Sequence of chain 2.D:
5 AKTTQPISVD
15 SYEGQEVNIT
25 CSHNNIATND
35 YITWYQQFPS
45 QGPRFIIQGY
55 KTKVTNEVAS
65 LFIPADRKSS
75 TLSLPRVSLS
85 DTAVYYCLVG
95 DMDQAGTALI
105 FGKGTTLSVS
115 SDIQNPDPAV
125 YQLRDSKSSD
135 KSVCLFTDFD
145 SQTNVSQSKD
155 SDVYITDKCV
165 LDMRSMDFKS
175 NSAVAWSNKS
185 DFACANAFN

This small molecule binds to this protein.
Small molecule (SMILES): CC(C)[C@H](NC(=O)CNC(=O)[C@H](CC(=O)O)NC(=O)[C@H](C)NC(=O)CN)C(=O)NCC(=O)N[C@@H](CCCCN)C(=O)N[C@@H](CO)C(=O)N[C@@H](C)C(=O)O

Sequence of chain 1.A:
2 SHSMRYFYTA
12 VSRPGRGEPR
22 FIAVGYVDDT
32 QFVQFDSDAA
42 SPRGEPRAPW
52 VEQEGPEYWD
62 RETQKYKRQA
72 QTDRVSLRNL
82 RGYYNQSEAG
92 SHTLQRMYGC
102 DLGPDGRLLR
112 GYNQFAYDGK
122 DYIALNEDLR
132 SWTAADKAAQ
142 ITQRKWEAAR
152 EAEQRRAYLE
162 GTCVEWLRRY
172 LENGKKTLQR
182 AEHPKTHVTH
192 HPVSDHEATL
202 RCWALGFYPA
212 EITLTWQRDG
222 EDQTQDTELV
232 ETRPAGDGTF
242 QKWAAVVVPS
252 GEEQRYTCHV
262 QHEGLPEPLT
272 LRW

Sequence of chain 2.E:
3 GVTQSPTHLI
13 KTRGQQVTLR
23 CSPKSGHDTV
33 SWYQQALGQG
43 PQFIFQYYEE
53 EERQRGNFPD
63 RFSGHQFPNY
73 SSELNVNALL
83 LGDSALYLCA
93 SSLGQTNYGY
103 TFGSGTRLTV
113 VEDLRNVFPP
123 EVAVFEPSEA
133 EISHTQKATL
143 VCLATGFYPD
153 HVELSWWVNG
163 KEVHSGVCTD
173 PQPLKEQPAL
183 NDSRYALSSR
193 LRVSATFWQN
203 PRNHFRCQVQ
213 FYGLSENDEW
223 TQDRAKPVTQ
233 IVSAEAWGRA

Binding-site contacts:
Ligand atom CD contacts residue GLU51 of chain 2.E at 3.3 Å.
Ligand atom O contacts residue LYS146 of chain 1.A at 3.0 Å (salt-bridge).
Ligand atom OG contacts residue LYS146 of chain 1.A at 3.0 Å (salt-bridge).
Ligand atom O contacts residue TRP147 of chain 1.A at 3.0 Å (h-bond).
Ligand atom N contacts residue GLU152 of chain 1.A at 2.9 Å (salt-bridge).
Ligand atom CE contacts residue GLU51 of chain 2.E at 3.5 Å.
Ligand atom N contacts residue TYR7 of chain 1.A at 2.9 Å (h-bond).
Ligand atom O contacts residue GLN98 of chain 2.D at 3.2 Å.
Ligand atom CA contacts residue SER77 of chain 1.A at 3.3 Å.
Ligand atom OD2 contacts residue ARG156 of chain 1.A at 2.7 Å (salt-bridge).
Ligand atom NZ contacts residue GLU51 of chain 2.E at 2.6 Å (salt-bridge).
Ligand atom N contacts residue GLN98 of chain 2.D at 3.0 Å (h-bond).
Ligand atom CA contacts residue TRP167 of chain 1.A at 3.4 Å (hydrophobic).
Ligand atom OXT contacts residue ASN80 of chain 1.A at 2.8 Å (h-bond).
Ligand atom C contacts residue TYR84 of chain 1.A at 3.4 Å (hydrophobic).
Ligand atom NZ contacts residue TYR50 of chain 2.E at 3.1 Å (h-bond).
Ligand atom CB contacts residue GLU63 of chain 1.A at 3.4 Å.
Ligand atom O contacts residue TYR84 of chain 1.A at 2.6 Å (h-bond).
Ligand atom N contacts residue GLU63 of chain 1.A at 2.8 Å (salt-bridge).
Ligand atom C contacts residue TYR7 of chain 1.A at 3.1 Å (hydrophobic).
Ligand atom CG contacts residue TYR159 of chain 1.A at 3.3 Å (hydrophobic).
Ligand atom OD1 contacts residue TYR159 of chain 1.A at 3.3 Å.
Ligand atom O contacts residue THR143 of chain 1.A at 2.8 Å (h-bond).
Ligand atom N contacts residue SER77 of chain 1.A at 2.7 Å (h-bond).
Ligand atom OXT contacts residue TYR84 of chain 1.A at 3.4 Å (h-bond).
Ligand atom CA contacts residue TYR99 of chain 1.A at 3.5 Å (hydrophobic).
Ligand atom OD1 contacts residue ARG156 of chain 1.A at 3.0 Å (salt-bridge).
Ligand atom N contacts residue TYR171 of chain 1.A at 2.8 Å (h-bond).
Ligand atom N contacts residue TYR99 of chain 1.A at 3.0 Å (h-bond).
Ligand atom CG1 contacts residue THR73 of chain 1.A at 3.3 Å.
Ligand atom OXT contacts residue LYS146 of chain 1.A at 2.9 Å (salt-bridge).
Ligand atom CA contacts residue GLN98 of chain 2.D at 3.2 Å.
Ligand atom CB contacts residue SER77 of chain 1.A at 3.4 Å.
Ligand atom O contacts residue TYR159 of chain 1.A at 2.6 Å (h-bond).
Ligand atom N contacts residue TYR7 of chain 1.A at 3.2 Å (h-bond).
Ligand atom CG contacts residue ARG156 of chain 1.A at 3.5 Å.
Ligand atom O contacts residue LYS66 of chain 1.A at 2.7 Å (salt-bridge).
Ligand atom C contacts residue SER77 of chain 1.A at 3.5 Å.
Ligand atom CA contacts residue TYR7 of chain 1.A at 3.3 Å (hydrophobic).
Ligand atom OD2 contacts residue TYR159 of chain 1.A at 3.4 Å.